Binding-site contacts:
Ligand atom C6 contacts residue GLN423 of chain 2.B at 2.9 Å.
Ligand atom O1 contacts residue THR424 of chain 2.B at 2.8 Å (h-bond).
Ligand atom C contacts residue VAL426 of chain 2.B at 4.5 Å (hydrophobic).
Ligand atom O1 contacts residue THR425 of chain 2.B at 3.9 Å.
Ligand atom C2 contacts residue GLN423 of chain 2.B at 4.0 Å.
Ligand atom N1 contacts residue GLN423 of chain 2.B at 4.0 Å.
Ligand atom C1 contacts residue THR424 of chain 2.B at 4.5 Å.
Ligand atom C3 contacts residue VAL426 of chain 2.B at 3.6 Å (hydrophobic).
Ligand atom C4 contacts residue THR424 of chain 2.B at 3.5 Å.
Ligand atom O contacts residue SER427 of chain 2.B at 4.2 Å.
Ligand atom O contacts residue VAL426 of chain 2.B at 3.7 Å.
Ligand atom C7 contacts residue GLN423 of chain 2.B at 3.7 Å.
Ligand atom C contacts residue THR425 of chain 2.B at 4.4 Å.
Ligand atom C3 contacts residue THR424 of chain 2.B at 3.8 Å.
Ligand atom N contacts residue GLN423 of chain 2.B at 4.3 Å.
Ligand atom C3 contacts residue SER427 of chain 2.B at 3.3 Å.
Ligand atom O1 contacts residue THR419 of chain 2.B at 3.5 Å.
Ligand atom C1 contacts residue SER427 of chain 2.B at 4.3 Å.
Ligand atom C4 contacts residue THR419 of chain 2.B at 4.0 Å.
Ligand atom C1 contacts residue GLN423 of chain 2.B at 3.9 Å.
Ligand atom O1 contacts residue GLN423 of chain 2.B at 4.1 Å.
Ligand atom O contacts residue THR424 of chain 2.B at 2.9 Å (h-bond).
Ligand atom C4 contacts residue GLN423 of chain 2.B at 4.1 Å.
Ligand atom O contacts residue THR425 of chain 2.B at 3.1 Å.
Ligand atom N contacts residue THR419 of chain 2.B at 3.8 Å.
Ligand atom C2 contacts residue THR424 of chain 2.B at 3.4 Å.
Ligand atom C2 contacts residue THR425 of chain 2.B at 4.4 Å.
Ligand atom C3 contacts residue THR425 of chain 2.B at 3.0 Å.
Ligand atom C contacts residue SER427 of chain 2.B at 3.3 Å.

The small molecule below binds the protein below.
Small molecule (SMILES): O=C(NC(=S)N1CCOCC1)c1ccco1

Sequence of chain 2.B:
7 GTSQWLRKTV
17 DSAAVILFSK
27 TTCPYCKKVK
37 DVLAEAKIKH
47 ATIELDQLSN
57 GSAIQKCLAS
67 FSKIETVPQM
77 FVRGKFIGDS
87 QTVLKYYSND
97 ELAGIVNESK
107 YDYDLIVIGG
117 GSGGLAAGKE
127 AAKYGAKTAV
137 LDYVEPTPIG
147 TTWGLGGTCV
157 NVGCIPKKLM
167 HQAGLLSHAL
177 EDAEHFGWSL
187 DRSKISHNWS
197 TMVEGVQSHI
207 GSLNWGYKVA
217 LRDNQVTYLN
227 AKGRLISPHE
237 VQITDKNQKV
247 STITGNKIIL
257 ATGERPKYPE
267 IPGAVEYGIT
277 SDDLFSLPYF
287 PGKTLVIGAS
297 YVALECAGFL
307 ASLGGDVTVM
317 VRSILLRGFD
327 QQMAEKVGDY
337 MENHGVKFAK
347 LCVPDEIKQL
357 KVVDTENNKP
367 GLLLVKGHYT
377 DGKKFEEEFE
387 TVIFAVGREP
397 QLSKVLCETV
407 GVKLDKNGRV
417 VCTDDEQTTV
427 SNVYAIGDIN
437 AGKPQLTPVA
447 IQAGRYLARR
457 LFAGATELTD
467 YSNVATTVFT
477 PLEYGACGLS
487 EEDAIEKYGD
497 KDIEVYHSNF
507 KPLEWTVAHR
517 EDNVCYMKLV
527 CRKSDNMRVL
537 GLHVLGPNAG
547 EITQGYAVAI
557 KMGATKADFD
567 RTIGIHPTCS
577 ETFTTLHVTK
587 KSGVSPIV